Sequence of chain 1.B:
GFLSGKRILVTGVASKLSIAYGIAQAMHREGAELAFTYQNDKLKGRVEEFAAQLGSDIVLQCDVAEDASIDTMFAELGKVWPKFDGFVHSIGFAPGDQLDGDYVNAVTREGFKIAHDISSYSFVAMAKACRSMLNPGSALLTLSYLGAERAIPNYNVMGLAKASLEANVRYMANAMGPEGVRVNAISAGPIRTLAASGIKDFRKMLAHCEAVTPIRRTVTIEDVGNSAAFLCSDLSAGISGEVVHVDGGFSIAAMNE

Binding-site contacts:
Ligand atom B1 contacts residue NAD1 of chain 1.E at 1.5 Å.
Ligand atom C15 contacts residue GLY92 of chain 1.B at 4.0 Å.
Ligand atom C15 contacts residue PHE93 of chain 1.B at 4.0 Å (hydrophobic).
Ligand atom C21 contacts residue LEU99 of chain 1.B at 3.3 Å (hydrophobic).
Ligand atom C5 contacts residue TYR155 of chain 1.B at 3.7 Å (hydrophobic).
Ligand atom O2 contacts residue GLY92 of chain 1.B at 3.2 Å (h-bond).
Ligand atom C7 contacts residue PHE202 of chain 1.B at 3.8 Å (hydrophobic).
Ligand atom O1 contacts residue MET158 of chain 1.B at 3.3 Å.
Ligand atom C6 contacts residue TYR145 of chain 1.B at 3.7 Å (hydrophobic).
Ligand atom B1 contacts residue TYR155 of chain 1.B at 3.9 Å.
Ligand atom C16 contacts residue GLY92 of chain 1.B at 3.6 Å.
Ligand atom C6 contacts residue NAD1 of chain 1.E at 3.5 Å.
Ligand atom C8 contacts residue NAD1 of chain 1.E at 3.3 Å.
Ligand atom C18 contacts residue LEU99 of chain 1.B at 4.1 Å (hydrophobic).
Ligand atom C16 contacts residue PHE93 of chain 1.B at 3.8 Å (hydrophobic).
Ligand atom C1 contacts residue ILE199 of chain 1.B at 4.0 Å (hydrophobic).
Ligand atom O2 contacts residue NAD1 of chain 1.E at 3.4 Å.
Ligand atom S1 contacts residue NAD1 of chain 1.E at 3.4 Å (h-bond).
Ligand atom C1 contacts residue NAD1 of chain 1.E at 3.4 Å.
Ligand atom O1 contacts residue NAD1 of chain 1.E at 2.5 Å (h-bond).
Ligand atom O3 contacts residue NAD1 of chain 1.E at 3.2 Å (h-bond).
Ligand atom O1 contacts residue TYR155 of chain 1.B at 2.5 Å (h-bond).
Ligand atom C7 contacts residue ILE199 of chain 1.B at 4.1 Å (hydrophobic).
Ligand atom C4 contacts residue NAD1 of chain 1.E at 2.5 Å.
Ligand atom O3 contacts residue GLY92 of chain 1.B at 3.2 Å.
Ligand atom S1 contacts residue GLY92 of chain 1.B at 3.9 Å.
Ligand atom C7 contacts residue NAD1 of chain 1.E at 3.3 Å.
Ligand atom O3 contacts residue PHE93 of chain 1.B at 3.7 Å.
Ligand atom O3 contacts residue MET158 of chain 1.B at 3.2 Å.
Ligand atom C5 contacts residue NAD1 of chain 1.E at 3.2 Å.
Ligand atom C19 contacts residue LEU99 of chain 1.B at 3.9 Å (hydrophobic).
Ligand atom N1 contacts residue NAD1 of chain 1.E at 3.3 Å.
Ligand atom O1 contacts residue LYS162 of chain 1.B at 3.5 Å.
Ligand atom C20 contacts residue MET158 of chain 1.B at 4.0 Å (hydrophobic).
Ligand atom N2 contacts residue NAD1 of chain 1.E at 2.4 Å (h-bond).
Ligand atom C2 contacts residue NAD1 of chain 1.E at 3.7 Å.
Ligand atom C18 contacts residue ALA94 of chain 1.B at 3.9 Å (hydrophobic).
Ligand atom C8 contacts residue ILE199 of chain 1.B at 3.8 Å (hydrophobic).
Ligand atom C21 contacts residue ALA94 of chain 1.B at 3.0 Å (hydrophobic).
Ligand atom C5 contacts residue TYR145 of chain 1.B at 4.0 Å (hydrophobic).

The small molecule below binds the protein below.
Small molecule (SMILES): Cc1ccc(S(=O)(=O)N2N=Cc3ccccc3B2O)cc1